This protein binds this small molecule.
Small molecule (SMILES): O=P(O)(O)C[C@H](O)Cn1cncn1

Sequence of chain 1.R:
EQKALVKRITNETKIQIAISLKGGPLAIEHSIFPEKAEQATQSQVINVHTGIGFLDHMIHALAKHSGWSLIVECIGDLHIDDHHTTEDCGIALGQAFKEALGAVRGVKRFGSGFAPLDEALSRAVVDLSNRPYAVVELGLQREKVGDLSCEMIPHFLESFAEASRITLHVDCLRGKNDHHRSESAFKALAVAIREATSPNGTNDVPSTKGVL

Sequence of chain 1.I:
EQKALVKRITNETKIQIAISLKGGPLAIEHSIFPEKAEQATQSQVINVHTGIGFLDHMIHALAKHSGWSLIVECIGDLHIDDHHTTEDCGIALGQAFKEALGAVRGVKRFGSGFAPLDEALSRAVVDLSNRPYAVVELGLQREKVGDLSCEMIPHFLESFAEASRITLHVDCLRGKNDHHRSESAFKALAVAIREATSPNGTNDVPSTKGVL

Binding-site contacts:
Ligand atom N2 contacts residue MN1 of chain 1.OB at 3.8 Å.
Ligand atom O11 contacts residue THR215 of chain 1.R at 3.6 Å.
Ligand atom O11 contacts residue LYS194 of chain 1.I at 3.6 Å (salt-bridge).
Ligand atom C5 contacts residue MN1 of chain 1.QB at 3.5 Å.
Ligand atom C8 contacts residue GLU190 of chain 1.I at 3.7 Å.
Ligand atom N4 contacts residue GLU94 of chain 1.M at 2.7 Å (salt-bridge).
Ligand atom C5 contacts residue HIS187 of chain 1.I at 3.4 Å.
Ligand atom C7 contacts residue MN1 of chain 1.OB at 3.3 Å.
Ligand atom N4 contacts residue MN1 of chain 1.QB at 2.5 Å.
Ligand atom C7 contacts residue GLU190 of chain 1.I at 3.3 Å.
Ligand atom O12 contacts residue SER214 of chain 1.R at 3.2 Å (h-bond).
Ligand atom C5 contacts residue HIS90 of chain 1.M at 3.3 Å.
Ligand atom C5 contacts residue GLU94 of chain 1.M at 3.8 Å.
Ligand atom O10 contacts residue LYS194 of chain 1.I at 2.9 Å (salt-bridge).
Ligand atom C5 contacts residue HIS186 of chain 1.I at 3.3 Å.
Ligand atom O10 contacts residue LEU124 of chain 1.I at 3.7 Å.
Ligand atom N4 contacts residue HIS90 of chain 1.M at 3.2 Å (h-bond).
Ligand atom O10 contacts residue ARG116 of chain 1.R at 3.6 Å (salt-bridge).
Ligand atom N1 contacts residue MN1 of chain 1.OB at 2.7 Å.
Ligand atom C8 contacts residue GLU14 of chain 1.M at 3.7 Å.
Ligand atom O12 contacts residue LYS216 of chain 1.R at 2.4 Å (salt-bridge).
Ligand atom O10 contacts residue ARG138 of chain 1.R at 3.6 Å.
Ligand atom C5 contacts residue MN1 of chain 1.OB at 3.6 Å.
Ligand atom N1 contacts residue GLU190 of chain 1.I at 3.2 Å (salt-bridge).
Ligand atom N4 contacts residue HIS187 of chain 1.I at 3.0 Å (h-bond).
Ligand atom C3 contacts residue MN1 of chain 1.QB at 3.4 Å.
Ligand atom O13 contacts residue MN1 of chain 1.OB at 1.9 Å.
Ligand atom O13 contacts residue HIS91 of chain 1.M at 2.8 Å (h-bond).
Ligand atom O13 contacts residue GLU190 of chain 1.I at 2.7 Å (salt-bridge).
Ligand atom P9 contacts residue LYS194 of chain 1.I at 3.8 Å.
Ligand atom C3 contacts residue GLU94 of chain 1.M at 2.9 Å.
Ligand atom C5 contacts residue GLU190 of chain 1.I at 3.8 Å.
Ligand atom C6 contacts residue HIS91 of chain 1.M at 3.8 Å.
Ligand atom O13 contacts residue HIS64 of chain 1.I at 3.1 Å (h-bond).
Ligand atom N1 contacts residue HIS186 of chain 1.I at 3.5 Å (h-bond).
Ligand atom N2 contacts residue HIS91 of chain 1.M at 3.7 Å.
Ligand atom O11 contacts residue SER214 of chain 1.R at 3.0 Å (h-bond).
Ligand atom O11 contacts residue ARG116 of chain 1.R at 3.2 Å (salt-bridge).
Ligand atom N1 contacts residue HIS91 of chain 1.M at 3.1 Å (h-bond).
Ligand atom P9 contacts residue SER214 of chain 1.R at 3.7 Å.

Sequence of chain 1.M:
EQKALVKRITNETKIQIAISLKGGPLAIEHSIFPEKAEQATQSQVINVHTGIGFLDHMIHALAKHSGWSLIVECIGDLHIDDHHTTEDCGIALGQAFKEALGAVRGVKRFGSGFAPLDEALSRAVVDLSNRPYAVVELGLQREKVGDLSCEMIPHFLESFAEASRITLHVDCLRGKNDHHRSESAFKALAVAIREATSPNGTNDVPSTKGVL